Binding-site contacts:
Ligand atom C4 contacts residue ASN53 of chain 1.D at 4.2 Å.
Ligand atom C2 contacts residue GLN73 of chain 1.C at 3.8 Å.
Ligand atom O6 contacts residue GLN73 of chain 1.C at 3.5 Å.
Ligand atom C7 contacts residue LEU46 of chain 1.D at 4.4 Å (hydrophobic).
Ligand atom O5 contacts residue GLN73 of chain 1.C at 4.3 Å.
Ligand atom O7 contacts residue ASN53 of chain 1.D at 3.0 Å (h-bond).
Ligand atom C3 contacts residue GLN73 of chain 1.C at 3.0 Å.
Ligand atom C3 contacts residue ASN53 of chain 1.D at 3.8 Å.
Ligand atom C5 contacts residue ASN53 of chain 1.D at 3.6 Å.
Ligand atom C6 contacts residue ASP72 of chain 1.C at 3.8 Å.
Ligand atom N2 contacts residue GLN73 of chain 1.C at 3.4 Å (h-bond).
Ligand atom C7 contacts residue ASN53 of chain 1.D at 3.1 Å.
Ligand atom C4 contacts residue ASP72 of chain 1.C at 4.3 Å.
Ligand atom C8 contacts residue ASN53 of chain 1.D at 4.3 Å.
Ligand atom C8 contacts residue LEU46 of chain 1.D at 3.8 Å (hydrophobic).
Ligand atom C1 contacts residue ASN53 of chain 1.D at 1.4 Å.
Ligand atom O5 contacts residue ASN53 of chain 1.D at 2.4 Å (h-bond).
Ligand atom C8 contacts residue PRO48 of chain 1.D at 3.8 Å (hydrophobic).
Ligand atom O4 contacts residue GLN73 of chain 1.C at 4.2 Å.
Ligand atom C2 contacts residue ASN53 of chain 1.D at 2.4 Å.
Ligand atom C4 contacts residue GLN73 of chain 1.C at 4.1 Å.
Ligand atom O6 contacts residue THR55 of chain 1.D at 4.3 Å.
Ligand atom O6 contacts residue ASP72 of chain 1.C at 2.6 Å (salt-bridge).
Ligand atom N2 contacts residue ASN53 of chain 1.D at 2.9 Å (h-bond).
Ligand atom C1 contacts residue GLN73 of chain 1.C at 4.5 Å.
Ligand atom O3 contacts residue GLN73 of chain 1.C at 3.1 Å (h-bond).

Sequence of chain 1.D:
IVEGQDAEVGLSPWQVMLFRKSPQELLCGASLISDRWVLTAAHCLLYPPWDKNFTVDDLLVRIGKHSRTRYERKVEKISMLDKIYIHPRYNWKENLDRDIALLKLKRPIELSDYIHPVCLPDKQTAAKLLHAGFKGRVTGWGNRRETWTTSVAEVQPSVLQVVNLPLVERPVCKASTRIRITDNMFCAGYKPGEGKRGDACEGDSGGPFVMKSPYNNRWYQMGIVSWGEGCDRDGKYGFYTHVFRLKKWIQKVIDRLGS

This small molecule binds to this protein.
Small molecule (SMILES): CC(=O)N[C@H]1[C@H](O[C@H]2[C@H](O)[C@@H](NC(C)=O)CO[C@@H]2CO)O[C@H](CO)[C@@H](O)[C@@H]1O

Sequence of chain 1.C:
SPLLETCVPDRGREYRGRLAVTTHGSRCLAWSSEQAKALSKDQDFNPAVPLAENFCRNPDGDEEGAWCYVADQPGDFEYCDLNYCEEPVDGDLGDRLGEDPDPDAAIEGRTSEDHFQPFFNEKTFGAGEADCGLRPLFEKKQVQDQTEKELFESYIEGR